This protein binds this small molecule.
Small molecule (SMILES): CC(=O)N[C@H]1[C@H](O[C@H]2[C@H](O)[C@@H](NC(C)=O)CO[C@@H]2CO)O[C@H](CO)[C@@H](O)[C@@H]1O

Sequence of chain 27.S:
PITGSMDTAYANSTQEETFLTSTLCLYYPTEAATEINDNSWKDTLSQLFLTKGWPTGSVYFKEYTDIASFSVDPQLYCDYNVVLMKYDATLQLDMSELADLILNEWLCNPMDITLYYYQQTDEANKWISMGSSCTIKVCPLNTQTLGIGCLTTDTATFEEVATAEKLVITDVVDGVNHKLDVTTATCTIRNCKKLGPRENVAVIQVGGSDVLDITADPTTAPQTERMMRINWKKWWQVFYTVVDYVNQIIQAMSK

Binding-site contacts:
Ligand atom C2 contacts residue ASN19 of chain 27.S at 3.4 Å.
Ligand atom C1 contacts residue ASN19 of chain 27.S at 1.9 Å.
Ligand atom C6 contacts residue ASN19 of chain 27.S at 4.1 Å.
Ligand atom C3 contacts residue ASN19 of chain 27.S at 4.4 Å.
Ligand atom O6 contacts residue ASN19 of chain 27.S at 4.4 Å.
Ligand atom N2 contacts residue ASN19 of chain 27.S at 4.1 Å.
Ligand atom C8 contacts residue TYR17 of chain 27.S at 4.2 Å (hydrophobic).
Ligand atom O5 contacts residue ASN19 of chain 27.S at 2.2 Å (h-bond).
Ligand atom C5 contacts residue ASN19 of chain 27.S at 3.4 Å.